Binding-site contacts:
Ligand atom CZ contacts residue ARG65 of chain 2.B at 3.6 Å.
Ligand atom O2P contacts residue ARG134 of chain 2.B at 2.8 Å (salt-bridge).
Ligand atom O1P contacts residue ARG61 of chain 2.B at 2.8 Å (salt-bridge).
Ligand atom CA contacts residue ASN180 of chain 2.B at 3.4 Å.
Ligand atom C contacts residue ASN180 of chain 2.B at 3.6 Å.
Ligand atom O3P contacts residue ARG134 of chain 2.B at 2.9 Å (salt-bridge).
Ligand atom O contacts residue LEU234 of chain 2.B at 3.6 Å.
Ligand atom C contacts residue LEU179 of chain 2.B at 3.7 Å (hydrophobic).
Ligand atom CB contacts residue ASN231 of chain 2.B at 3.6 Å.
Ligand atom CA contacts residue ASN231 of chain 2.B at 3.7 Å.
Ligand atom CB contacts residue ASN231 of chain 2.B at 3.7 Å.
Ligand atom NH1 contacts residue ARG65 of chain 2.B at 3.8 Å.
Ligand atom CA contacts residue ASN231 of chain 2.B at 3.5 Å.
Ligand atom CD contacts residue GLU187 of chain 2.B at 3.2 Å.
Ligand atom P contacts residue ARG61 of chain 2.B at 3.8 Å.
Ligand atom NH2 contacts residue ARG65 of chain 2.B at 3.4 Å (salt-bridge).
Ligand atom NH2 contacts residue ARG61 of chain 2.B at 3.5 Å (salt-bridge).
Ligand atom NE contacts residue GLU187 of chain 2.B at 2.6 Å (salt-bridge).
Ligand atom CZ contacts residue GLU187 of chain 2.B at 3.6 Å.
Ligand atom NH2 contacts residue VAL183 of chain 2.B at 3.6 Å.
Ligand atom OG1 contacts residue ASN180 of chain 2.B at 3.3 Å (h-bond).
Ligand atom N contacts residue LEU179 of chain 2.B at 3.7 Å.
Ligand atom O contacts residue LEU179 of chain 2.B at 3.7 Å.
Ligand atom CG2 contacts residue ASN180 of chain 2.B at 3.3 Å.
Ligand atom CA contacts residue LEU234 of chain 2.B at 3.8 Å (hydrophobic).
Ligand atom O3P contacts residue TYR135 of chain 2.B at 2.6 Å (h-bond).
Ligand atom CA contacts residue LEU179 of chain 2.B at 3.8 Å (hydrophobic).
Ligand atom N contacts residue ASN231 of chain 2.B at 2.7 Å (h-bond).
Ligand atom O contacts residue ASN231 of chain 2.B at 2.9 Å (h-bond).
Ligand atom O2P contacts residue ARG61 of chain 2.B at 3.0 Å (salt-bridge).
Ligand atom NH2 contacts residue GLU187 of chain 2.B at 3.1 Å (salt-bridge).
Ligand atom CZ contacts residue VAL183 of chain 2.B at 3.8 Å (hydrophobic).
Ligand atom C contacts residue ASN231 of chain 2.B at 3.6 Å.
Ligand atom NE contacts residue ARG65 of chain 2.B at 3.8 Å.
Ligand atom N contacts residue ASN180 of chain 2.B at 2.9 Å (h-bond).
Ligand atom CB contacts residue ASN180 of chain 2.B at 3.3 Å.
Ligand atom NH2 contacts residue ARG134 of chain 2.B at 3.7 Å.
Ligand atom CG2 contacts residue GLY176 of chain 2.B at 3.4 Å.
Ligand atom O contacts residue VAL183 of chain 2.B at 3.3 Å.
Ligand atom OG1 contacts residue LYS127 of chain 2.B at 3.0 Å (salt-bridge).

A small-molecule ligand and the protein it binds are described below.
Small molecule (SMILES): C[C@H](NC(=O)[C@H](CCCN=C(N)N)NC(=O)[C@H](CCCN=C(N)N)NC=O)C(=O)N[C@@H](COP(=O)(O)O)C(=O)N[C@H](C=O)[C@@H](C)O

Sequence of chain 2.B:
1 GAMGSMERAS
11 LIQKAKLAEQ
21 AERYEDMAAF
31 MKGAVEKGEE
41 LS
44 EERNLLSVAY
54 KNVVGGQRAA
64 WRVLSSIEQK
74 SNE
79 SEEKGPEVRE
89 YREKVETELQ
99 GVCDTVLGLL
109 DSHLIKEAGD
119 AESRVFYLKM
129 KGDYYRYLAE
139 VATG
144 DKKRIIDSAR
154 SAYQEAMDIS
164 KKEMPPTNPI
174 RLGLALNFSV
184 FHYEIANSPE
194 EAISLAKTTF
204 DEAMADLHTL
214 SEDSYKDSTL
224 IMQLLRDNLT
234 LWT